Sequence of chain 1.A:
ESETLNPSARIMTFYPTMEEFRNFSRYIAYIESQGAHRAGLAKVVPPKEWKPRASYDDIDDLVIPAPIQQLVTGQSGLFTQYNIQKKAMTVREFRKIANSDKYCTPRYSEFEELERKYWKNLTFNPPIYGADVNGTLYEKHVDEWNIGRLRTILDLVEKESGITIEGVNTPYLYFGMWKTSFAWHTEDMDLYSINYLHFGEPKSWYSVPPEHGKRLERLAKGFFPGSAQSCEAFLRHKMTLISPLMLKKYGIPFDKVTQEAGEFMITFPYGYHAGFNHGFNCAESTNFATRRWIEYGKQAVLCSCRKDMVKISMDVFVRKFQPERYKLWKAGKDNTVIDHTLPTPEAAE

Binding-site contacts:
Ligand atom C1 contacts residue TRP209 of chain 1.A at 3.8 Å (hydrophobic).
Ligand atom O contacts residue PHE186 of chain 1.A at 3.6 Å.
Ligand atom O1 contacts residue LYS207 of chain 1.A at 2.4 Å (salt-bridge).
Ligand atom O contacts residue TYR133 of chain 1.A at 2.5 Å (h-bond).
Ligand atom C1 contacts residue PHE186 of chain 1.A at 3.4 Å (hydrophobic).
Ligand atom C contacts residue PHE186 of chain 1.A at 3.4 Å (hydrophobic).
Ligand atom N3 contacts residue GLU191 of chain 1.A at 3.6 Å.
Ligand atom C1 contacts residue HIS277 of chain 1.A at 4.0 Å.
Ligand atom C6 contacts residue EDO1 of chain 1.C at 3.9 Å.
Ligand atom O contacts residue TYR178 of chain 1.A at 3.9 Å.
Ligand atom N2 contacts residue GLU191 of chain 1.A at 3.7 Å.
Ligand atom N7 contacts residue HIS277 of chain 1.A at 4.1 Å.
Ligand atom C4 contacts residue PHE186 of chain 1.A at 3.7 Å (hydrophobic).
Ligand atom N2 contacts residue NI1 of chain 1.E at 3.7 Å.
Ligand atom C1 contacts residue NI1 of chain 1.E at 3.2 Å.
Ligand atom N3 contacts residue NI1 of chain 1.E at 2.6 Å (h-bond).
Ligand atom O1 contacts residue PHE186 of chain 1.A at 4.0 Å.
Ligand atom O1 contacts residue TYR133 of chain 1.A at 3.0 Å (h-bond).
Ligand atom N2 contacts residue LYS242 of chain 1.A at 3.3 Å (salt-bridge).
Ligand atom C3 contacts residue TYR178 of chain 1.A at 3.9 Å (hydrophobic).
Ligand atom N2 contacts residue EDO1 of chain 1.C at 3.8 Å.
Ligand atom N7 contacts residue NI1 of chain 1.E at 2.4 Å (h-bond).
Ligand atom N1 contacts residue LYS242 of chain 1.A at 3.3 Å (salt-bridge).
Ligand atom N3 contacts residue HIS189 of chain 1.A at 3.0 Å (h-bond).
Ligand atom C2 contacts residue HIS189 of chain 1.A at 3.9 Å.
Ligand atom N3 contacts residue EDO1 of chain 1.C at 3.4 Å (h-bond).
Ligand atom C6 contacts residue NI1 of chain 1.E at 3.3 Å.
Ligand atom C contacts residue TRP209 of chain 1.A at 3.9 Å (hydrophobic).
Ligand atom C5 contacts residue LYS207 of chain 1.A at 3.5 Å.
Ligand atom C5 contacts residue PHE186 of chain 1.A at 3.6 Å (hydrophobic).
Ligand atom C6 contacts residue HIS189 of chain 1.A at 3.5 Å.
Ligand atom O1 contacts residue ASN199 of chain 1.A at 3.9 Å.
Ligand atom N1 contacts residue TYR178 of chain 1.A at 4.0 Å.
Ligand atom C6 contacts residue TYR178 of chain 1.A at 4.0 Å (hydrophobic).
Ligand atom N2 contacts residue HIS189 of chain 1.A at 3.6 Å.
Ligand atom C2 contacts residue NI1 of chain 1.E at 3.3 Å.
Ligand atom N1 contacts residue EDO1 of chain 1.C at 3.9 Å.
Ligand atom C7 contacts residue TYR178 of chain 1.A at 3.3 Å (hydrophobic).
Ligand atom C5 contacts residue TYR133 of chain 1.A at 3.2 Å (hydrophobic).
Ligand atom N7 contacts residue HIS189 of chain 1.A at 3.5 Å (h-bond).

This protein binds this small molecule.
Small molecule (SMILES): O=C(O)c1ccnc(-c2cn[nH]n2)c1